Sequence of chain 1.B:
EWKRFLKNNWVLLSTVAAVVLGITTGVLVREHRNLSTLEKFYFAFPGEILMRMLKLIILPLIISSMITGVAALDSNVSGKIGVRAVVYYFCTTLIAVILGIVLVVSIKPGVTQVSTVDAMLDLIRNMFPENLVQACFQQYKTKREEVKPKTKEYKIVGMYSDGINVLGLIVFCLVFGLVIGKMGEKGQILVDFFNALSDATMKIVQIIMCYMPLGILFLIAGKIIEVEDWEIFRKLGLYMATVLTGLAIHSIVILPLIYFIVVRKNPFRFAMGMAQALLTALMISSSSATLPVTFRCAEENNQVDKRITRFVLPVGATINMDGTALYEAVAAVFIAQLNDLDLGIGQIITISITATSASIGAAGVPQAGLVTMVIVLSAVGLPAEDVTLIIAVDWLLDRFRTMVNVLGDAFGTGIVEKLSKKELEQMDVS

A protein and the small-molecule ligand that binds it are described below.
Small molecule (SMILES): O=C1NO[C@@H]2[C@H]1CN[C@H]2C(=O)O

Binding-site contacts:
Ligand atom N1 contacts residue THR370 of chain 1.B at 3.4 Å (h-bond).
Ligand atom C2 contacts residue THR448 of chain 1.B at 3.4 Å.
Ligand atom C contacts residue SER333 of chain 1.B at 4.2 Å.
Ligand atom C3 contacts residue UR51 of chain 1.L at 0.4 Å.
Ligand atom C3 contacts residue THR448 of chain 1.B at 3.8 Å.
Ligand atom C2 contacts residue SER331 of chain 1.B at 3.9 Å.
Ligand atom C4 contacts residue ARG447 of chain 1.B at 4.2 Å.
Ligand atom O3 contacts residue ASP444 of chain 1.B at 4.3 Å.
Ligand atom C2 contacts residue UR51 of chain 1.L at 1.3 Å.
Ligand atom N1 contacts residue ARG447 of chain 1.B at 3.4 Å (salt-bridge).
Ligand atom C5 contacts residue PRO412 of chain 1.B at 3.7 Å (hydrophobic).
Ligand atom O3 contacts residue UR51 of chain 1.L at 1.0 Å.
Ligand atom C5 contacts residue ARG447 of chain 1.B at 3.7 Å.
Ligand atom O contacts residue THR448 of chain 1.B at 3.0 Å (h-bond).
Ligand atom O contacts residue SER333 of chain 1.B at 3.7 Å.
Ligand atom C2 contacts residue ASP444 of chain 1.B at 3.4 Å.
Ligand atom C5 contacts residue UR51 of chain 1.L at 0.5 Å.
Ligand atom C3 contacts residue THR370 of chain 1.B at 4.1 Å.
Ligand atom N contacts residue SER333 of chain 1.B at 3.9 Å.
Ligand atom O2 contacts residue ASP444 of chain 1.B at 3.9 Å.
Ligand atom C3 contacts residue ASP444 of chain 1.B at 3.3 Å.
Ligand atom C5 contacts residue ASP444 of chain 1.B at 4.1 Å.
Ligand atom O1 contacts residue UR51 of chain 1.L at 0.2 Å (h-bond).
Ligand atom N contacts residue UR51 of chain 1.L at 0.6 Å (h-bond).
Ligand atom C contacts residue SER331 of chain 1.B at 4.3 Å.
Ligand atom C contacts residue ASN451 of chain 1.B at 4.0 Å.
Ligand atom C1 contacts residue PRO412 of chain 1.B at 4.2 Å (hydrophobic).
Ligand atom O3 contacts residue ARG447 of chain 1.B at 2.9 Å (salt-bridge).
Ligand atom C contacts residue UR51 of chain 1.L at 0.4 Å.
Ligand atom C contacts residue THR448 of chain 1.B at 3.5 Å.
Ligand atom N1 contacts residue UR51 of chain 1.L at 1.6 Å.
Ligand atom C3 contacts residue ARG447 of chain 1.B at 3.4 Å.
Ligand atom C4 contacts residue UR51 of chain 1.L at 1.0 Å.
Ligand atom O contacts residue UR51 of chain 1.L at 0.4 Å (h-bond).
Ligand atom O2 contacts residue UR51 of chain 1.L at 1.4 Å (h-bond).
Ligand atom C1 contacts residue ASP444 of chain 1.B at 4.2 Å.
Ligand atom C1 contacts residue UR51 of chain 1.L at 1.1 Å.
Ligand atom O contacts residue ASN451 of chain 1.B at 3.3 Å (h-bond).
Ligand atom O1 contacts residue PRO412 of chain 1.B at 4.0 Å.
Ligand atom O2 contacts residue PRO412 of chain 1.B at 2.7 Å (h-bond).